Binding-site contacts:
Ligand atom CG contacts residue ARG44 of chain 1.A at 3.3 Å.
Ligand atom CB contacts residue ARG44 of chain 1.A at 3.6 Å.
Ligand atom O3P contacts residue ARG48 of chain 1.A at 2.9 Å (salt-bridge).
Ligand atom O contacts residue ASN70 of chain 1.A at 3.0 Å (h-bond).
Ligand atom O1P contacts residue SER47 of chain 1.A at 2.6 Å (h-bond).
Ligand atom O3P contacts residue SER47 of chain 1.A at 3.2 Å (h-bond).
Ligand atom OD2 contacts residue ARG44 of chain 1.A at 3.6 Å.
Ligand atom C contacts residue ARG35 of chain 1.A at 3.5 Å.
Ligand atom N contacts residue ARG44 of chain 1.A at 3.0 Å (salt-bridge).
Ligand atom CA contacts residue ARG48 of chain 1.A at 3.7 Å.
Ligand atom O contacts residue ARG44 of chain 1.A at 3.0 Å.
Ligand atom CE2 contacts residue THR42 of chain 1.A at 3.7 Å.
Ligand atom O contacts residue ARG35 of chain 1.A at 3.3 Å (salt-bridge).
Ligand atom O contacts residue ARG48 of chain 1.A at 3.1 Å (salt-bridge).
Ligand atom C contacts residue ARG44 of chain 1.A at 3.6 Å.
Ligand atom CG contacts residue GLY36 of chain 1.A at 3.8 Å.
Ligand atom CE2 contacts residue GLY36 of chain 1.A at 3.3 Å.
Ligand atom OD1 contacts residue ARG44 of chain 1.A at 3.4 Å (salt-bridge).
Ligand atom CD2 contacts residue GLY36 of chain 1.A at 3.3 Å.
Ligand atom CZ contacts residue GLY36 of chain 1.A at 3.7 Å.
Ligand atom OH contacts residue GLN40 of chain 1.A at 3.5 Å.
Ligand atom CG2 contacts residue ARG44 of chain 1.A at 3.5 Å.
Ligand atom O contacts residue ARG35 of chain 1.A at 3.0 Å (salt-bridge).
Ligand atom OG1 contacts residue SER47 of chain 1.A at 3.5 Å.
Ligand atom CZ contacts residue PRO37 of chain 1.A at 3.8 Å (hydrophobic).
Ligand atom N contacts residue ARG35 of chain 1.A at 3.5 Å (salt-bridge).
Ligand atom C contacts residue VAL69 of chain 1.A at 3.7 Å (hydrophobic).
Ligand atom O contacts residue VAL69 of chain 1.A at 3.2 Å.
Ligand atom CA contacts residue ARG44 of chain 1.A at 3.4 Å.
Ligand atom O contacts residue ARG44 of chain 1.A at 3.5 Å (salt-bridge).
Ligand atom CD2 contacts residue VAL41 of chain 1.A at 3.6 Å (hydrophobic).
Ligand atom O contacts residue ARG48 of chain 1.A at 3.3 Å.
Ligand atom CE2 contacts residue VAL41 of chain 1.A at 3.5 Å (hydrophobic).
Ligand atom OD2 contacts residue LYS45 of chain 1.A at 3.5 Å (salt-bridge).
Ligand atom CA contacts residue ARG44 of chain 1.A at 3.5 Å.
Ligand atom OG1 contacts residue ARG35 of chain 1.A at 3.3 Å (salt-bridge).
Ligand atom O2P contacts residue ARG48 of chain 1.A at 3.3 Å (salt-bridge).
Ligand atom P contacts residue SER47 of chain 1.A at 3.4 Å.
Ligand atom CA contacts residue ARG35 of chain 1.A at 3.7 Å.
Ligand atom O contacts residue ARG35 of chain 1.A at 3.2 Å (salt-bridge).

This protein binds this small molecule.
Small molecule (SMILES): CC(=O)N[C@@H](Cc1ccc(O)cc1)C(=O)N[C@@H](CC(=O)O)C(=O)N[C@@H](CCC(=O)O)C(=O)N[C@@H](CO)C(=O)N[C@H](C(=O)N[C@@H](CC(=O)O)C(=O)N[C@H](C=O)CCC(=O)O)[C@@H](C)OP(=O)(O)O

Sequence of chain 1.A:
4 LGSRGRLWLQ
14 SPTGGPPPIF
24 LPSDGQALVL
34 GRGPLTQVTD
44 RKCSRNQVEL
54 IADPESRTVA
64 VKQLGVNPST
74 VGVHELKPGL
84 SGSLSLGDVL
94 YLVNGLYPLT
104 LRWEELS